Binding-site contacts:
Ligand atom C2 contacts residue GLU112 of chain 1.C at 3.5 Å.
Ligand atom C6 contacts residue TRP341 of chain 1.C at 3.8 Å (hydrophobic).
Ligand atom O2 contacts residue ALA64 of chain 1.C at 3.4 Å.
Ligand atom C3 contacts residue ASP66 of chain 1.C at 3.4 Å.
Ligand atom C3 contacts residue TRP63 of chain 1.C at 3.6 Å (hydrophobic).
Ligand atom O4 contacts residue ARG67 of chain 1.C at 3.8 Å.
Ligand atom O6 contacts residue TYR156 of chain 1.C at 3.3 Å.
Ligand atom O2 contacts residue LYS16 of chain 1.C at 2.7 Å (salt-bridge).
Ligand atom C1 contacts residue ASP15 of chain 1.C at 3.6 Å.
Ligand atom O1 contacts residue ASP15 of chain 1.C at 2.8 Å (salt-bridge).
Ligand atom C4 contacts residue TYR156 of chain 1.C at 3.9 Å (hydrophobic).
Ligand atom O3 contacts residue TRP63 of chain 1.C at 3.5 Å (h-bond).
Ligand atom O5 contacts residue TYR156 of chain 1.C at 3.5 Å.
Ligand atom C6 contacts residue GLU154 of chain 1.C at 3.2 Å.
Ligand atom O6 contacts residue PRO155 of chain 1.C at 3.4 Å.
Ligand atom O5 contacts residue TRP341 of chain 1.C at 3.9 Å.
Ligand atom C2 contacts residue LYS16 of chain 1.C at 3.8 Å.
Ligand atom C6 contacts residue PRO155 of chain 1.C at 4.0 Å (hydrophobic).
Ligand atom C4 contacts residue TRP341 of chain 1.C at 3.5 Å (hydrophobic).
Ligand atom O3 contacts residue TRP341 of chain 1.C at 3.7 Å.
Ligand atom O4 contacts residue TRP341 of chain 1.C at 3.9 Å.
Ligand atom C6 contacts residue ARG345 of chain 1.C at 3.5 Å.
Ligand atom O2 contacts residue ASP66 of chain 1.C at 3.1 Å (salt-bridge).
Ligand atom O1 contacts residue LYS16 of chain 1.C at 3.1 Å (salt-bridge).
Ligand atom O6 contacts residue GLU154 of chain 1.C at 2.6 Å (salt-bridge).
Ligand atom C3 contacts residue TRP341 of chain 1.C at 4.0 Å (hydrophobic).
Ligand atom O3 contacts residue ARG67 of chain 1.C at 3.7 Å.
Ligand atom C6 contacts residue TYR156 of chain 1.C at 3.8 Å (hydrophobic).
Ligand atom O2 contacts residue TRP63 of chain 1.C at 3.3 Å (h-bond).
Ligand atom C2 contacts residue TRP231 of chain 1.C at 3.9 Å (hydrophobic).
Ligand atom O3 contacts residue ASP66 of chain 1.C at 2.5 Å (salt-bridge).
Ligand atom O2 contacts residue GLU112 of chain 1.C at 2.9 Å (salt-bridge).
Ligand atom O3 contacts residue ALA64 of chain 1.C at 3.5 Å.
Ligand atom C2 contacts residue ASP66 of chain 1.C at 3.3 Å.
Ligand atom O1 contacts residue ASN13 of chain 1.C at 3.5 Å (h-bond).
Ligand atom C1 contacts residue TRP231 of chain 1.C at 3.7 Å (hydrophobic).
Ligand atom C1 contacts residue LYS16 of chain 1.C at 3.6 Å.
Ligand atom O6 contacts residue ARG345 of chain 1.C at 3.8 Å.
Ligand atom O3 contacts residue GLU112 of chain 1.C at 3.8 Å.
Ligand atom C1 contacts residue TYR156 of chain 1.C at 3.6 Å (hydrophobic).

Sequence of chain 1.C:
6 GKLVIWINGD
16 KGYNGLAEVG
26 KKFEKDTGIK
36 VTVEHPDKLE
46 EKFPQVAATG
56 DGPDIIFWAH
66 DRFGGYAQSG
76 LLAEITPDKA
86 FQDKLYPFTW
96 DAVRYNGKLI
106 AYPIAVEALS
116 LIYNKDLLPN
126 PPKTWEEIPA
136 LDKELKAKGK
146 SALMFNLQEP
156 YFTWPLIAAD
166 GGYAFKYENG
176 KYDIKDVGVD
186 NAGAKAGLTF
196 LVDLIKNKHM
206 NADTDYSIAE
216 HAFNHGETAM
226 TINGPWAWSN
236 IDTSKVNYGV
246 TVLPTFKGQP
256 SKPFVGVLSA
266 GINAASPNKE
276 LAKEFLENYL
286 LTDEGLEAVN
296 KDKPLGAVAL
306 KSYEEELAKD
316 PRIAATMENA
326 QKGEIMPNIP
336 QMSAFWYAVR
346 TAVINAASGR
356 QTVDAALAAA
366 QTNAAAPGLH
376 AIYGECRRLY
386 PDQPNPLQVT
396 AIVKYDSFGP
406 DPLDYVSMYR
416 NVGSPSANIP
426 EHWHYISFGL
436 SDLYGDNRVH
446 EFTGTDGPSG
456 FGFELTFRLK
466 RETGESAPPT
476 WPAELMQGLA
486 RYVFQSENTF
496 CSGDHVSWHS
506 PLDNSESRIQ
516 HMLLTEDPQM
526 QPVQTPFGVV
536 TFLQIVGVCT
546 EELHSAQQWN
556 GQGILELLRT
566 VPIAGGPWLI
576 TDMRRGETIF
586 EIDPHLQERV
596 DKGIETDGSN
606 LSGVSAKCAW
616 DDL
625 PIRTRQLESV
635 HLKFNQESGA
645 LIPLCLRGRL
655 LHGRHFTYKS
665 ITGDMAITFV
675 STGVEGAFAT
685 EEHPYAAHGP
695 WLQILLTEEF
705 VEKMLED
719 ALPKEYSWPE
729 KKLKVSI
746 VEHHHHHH

The protein below binds the small molecule below.
Small molecule (SMILES): OC[C@H]1O[C@H](O[C@H]2[C@H](O)[C@@H](O)[C@@H](O)O[C@@H]2CO)[C@H](O)[C@@H](O)[C@@H]1O